Binding-site contacts:
Ligand atom C29 contacts residue PRO642 of chain 2.B at 4.3 Å (hydrophobic).
Ligand atom O50 contacts residue ALA640 of chain 2.B at 3.0 Å (h-bond).
Ligand atom C26 contacts residue SER646 of chain 2.B at 4.0 Å.
Ligand atom C20 contacts residue THR645 of chain 2.B at 4.1 Å.
Ligand atom C39 contacts residue ALA640 of chain 2.B at 3.8 Å (hydrophobic).
Ligand atom C49 contacts residue ALA640 of chain 2.B at 3.8 Å (hydrophobic).
Ligand atom C49 contacts residue PRO642 of chain 2.B at 3.7 Å (hydrophobic).
Ligand atom C33 contacts residue PRO642 of chain 2.B at 4.2 Å (hydrophobic).
Ligand atom C31 contacts residue PRO642 of chain 2.B at 3.7 Å (hydrophobic).
Ligand atom C43 contacts residue PRO642 of chain 2.B at 3.7 Å (hydrophobic).
Ligand atom C12 contacts residue ALA640 of chain 2.B at 3.4 Å (hydrophobic).
Ligand atom C36 contacts residue PRO642 of chain 2.B at 4.0 Å (hydrophobic).
Ligand atom O50 contacts residue PRO639 of chain 2.B at 4.0 Å.
Ligand atom C9 contacts residue ALA640 of chain 2.B at 3.6 Å (hydrophobic).
Ligand atom O47 contacts residue PRO642 of chain 2.B at 4.3 Å.
Ligand atom O03 contacts residue ASN644 of chain 2.B at 4.0 Å.
Ligand atom O01 contacts residue PRO642 of chain 2.B at 3.6 Å.
Ligand atom C26 contacts residue GLN647 of chain 2.B at 4.1 Å.
Ligand atom O10 contacts residue ALA640 of chain 2.B at 2.9 Å (h-bond).
Ligand atom C29 contacts residue THR645 of chain 2.B at 4.2 Å.
Ligand atom O50 contacts residue PRO642 of chain 2.B at 3.8 Å.
Ligand atom C01 contacts residue PRO642 of chain 2.B at 3.6 Å (hydrophobic).
Ligand atom C41 contacts residue PRO642 of chain 2.B at 3.6 Å (hydrophobic).
Ligand atom C20 contacts residue PRO642 of chain 2.B at 3.8 Å (hydrophobic).
Ligand atom C24 contacts residue THR645 of chain 2.B at 3.4 Å.
Ligand atom C24 contacts residue GLN647 of chain 2.B at 3.9 Å.
Ligand atom O02 contacts residue GLN647 of chain 2.B at 3.1 Å (h-bond).
Ligand atom O35 contacts residue PRO642 of chain 2.B at 3.9 Å.
Ligand atom C39 contacts residue PRO642 of chain 2.B at 3.5 Å (hydrophobic).
Ligand atom C46 contacts residue PRO642 of chain 2.B at 3.9 Å (hydrophobic).
Ligand atom C38 contacts residue PRO642 of chain 2.B at 3.7 Å (hydrophobic).
Ligand atom O50 contacts residue ARG641 of chain 2.B at 3.7 Å.
Ligand atom C29 contacts residue ASN644 of chain 2.B at 4.2 Å.
Ligand atom O02 contacts residue THR645 of chain 2.B at 2.7 Å (h-bond).
Ligand atom C49 contacts residue ARG641 of chain 2.B at 4.1 Å.
Ligand atom C21 contacts residue THR645 of chain 2.B at 3.6 Å.
Ligand atom O03 contacts residue SER646 of chain 2.B at 4.2 Å.
Ligand atom C26 contacts residue THR645 of chain 2.B at 3.4 Å.
Ligand atom O02 contacts residue PRO74 of chain 2.B at 4.1 Å.
Ligand atom O44 contacts residue PRO642 of chain 2.B at 4.3 Å.

A protein and the small-molecule ligand that binds it are described below.
Small molecule (SMILES): O=C(O[C@@H]1Cc2c(O)cc(O)cc2O[C@@H]1c1cc(O)c(O)c(O)c1)c1cc(O)c(O)c(O)c1

Sequence of chain 2.B:
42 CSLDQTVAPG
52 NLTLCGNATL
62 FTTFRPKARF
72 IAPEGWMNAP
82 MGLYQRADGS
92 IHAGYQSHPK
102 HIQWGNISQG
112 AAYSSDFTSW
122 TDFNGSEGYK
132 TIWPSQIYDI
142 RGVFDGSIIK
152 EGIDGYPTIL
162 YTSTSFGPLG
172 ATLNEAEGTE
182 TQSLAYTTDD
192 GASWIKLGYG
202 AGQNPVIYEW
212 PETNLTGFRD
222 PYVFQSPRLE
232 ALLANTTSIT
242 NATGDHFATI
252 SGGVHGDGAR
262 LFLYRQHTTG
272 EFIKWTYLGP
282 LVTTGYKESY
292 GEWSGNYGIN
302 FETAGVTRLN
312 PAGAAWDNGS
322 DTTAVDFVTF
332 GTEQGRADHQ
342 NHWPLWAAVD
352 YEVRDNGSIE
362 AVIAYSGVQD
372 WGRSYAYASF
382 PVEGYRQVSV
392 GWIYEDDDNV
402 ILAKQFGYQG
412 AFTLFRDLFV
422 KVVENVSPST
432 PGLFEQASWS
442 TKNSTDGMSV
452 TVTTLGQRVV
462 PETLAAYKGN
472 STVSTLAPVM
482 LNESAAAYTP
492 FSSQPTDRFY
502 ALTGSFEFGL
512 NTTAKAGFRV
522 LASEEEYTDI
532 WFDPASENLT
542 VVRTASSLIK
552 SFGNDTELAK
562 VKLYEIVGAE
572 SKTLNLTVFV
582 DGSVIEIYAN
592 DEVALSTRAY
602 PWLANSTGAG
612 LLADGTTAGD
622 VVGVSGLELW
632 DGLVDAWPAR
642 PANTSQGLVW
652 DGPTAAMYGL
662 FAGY